Sequence of chain 24.D:
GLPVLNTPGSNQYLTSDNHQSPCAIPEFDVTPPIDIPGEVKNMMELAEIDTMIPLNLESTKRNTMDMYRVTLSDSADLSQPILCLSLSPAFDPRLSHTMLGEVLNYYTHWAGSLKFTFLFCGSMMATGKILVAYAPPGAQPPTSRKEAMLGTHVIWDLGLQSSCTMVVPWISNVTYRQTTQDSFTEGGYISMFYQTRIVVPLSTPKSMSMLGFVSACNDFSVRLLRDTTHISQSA

Binding-site contacts:
Ligand atom O1B contacts residue PHE133 of chain 23.B at 3.9 Å.
Ligand atom C31 contacts residue TYR111 of chain 23.B at 3.7 Å (hydrophobic).
Ligand atom C5B contacts residue ILE193 of chain 23.B at 3.9 Å (hydrophobic).
Ligand atom N2 contacts residue TYR204 of chain 23.B at 3.8 Å.
Ligand atom C6C contacts residue PHE237 of chain 23.B at 3.9 Å (hydrophobic).
Ligand atom C5C contacts residue VAL195 of chain 23.B at 3.8 Å (hydrophobic).
Ligand atom C6C contacts residue VAL198 of chain 23.B at 3.9 Å (hydrophobic).
Ligand atom C2A contacts residue ILE193 of chain 23.B at 3.9 Å (hydrophobic).
Ligand atom C2B contacts residue VAL195 of chain 23.B at 3.9 Å (hydrophobic).
Ligand atom O1B contacts residue ILE109 of chain 23.B at 3.8 Å.
Ligand atom C2C contacts residue PHE237 of chain 23.B at 3.8 Å (hydrophobic).
Ligand atom C5 contacts residue TYR111 of chain 23.B at 3.8 Å (hydrophobic).
Ligand atom C3 contacts residue TYR111 of chain 23.B at 3.2 Å (hydrophobic).
Ligand atom C3B contacts residue TYR158 of chain 23.B at 3.4 Å (hydrophobic).
Ligand atom C4C contacts residue VAL198 of chain 23.B at 3.8 Å (hydrophobic).
Ligand atom N3A contacts residue TYR158 of chain 23.B at 3.7 Å.
Ligand atom O1 contacts residue TYR111 of chain 23.B at 3.5 Å.
Ligand atom O1 contacts residue TYR204 of chain 23.B at 3.6 Å.
Ligand atom N3A contacts residue ALA24 of chain 23.D at 3.9 Å.
Ligand atom C2B contacts residue TYR158 of chain 23.B at 3.5 Å (hydrophobic).
Ligand atom C4 contacts residue PHE237 of chain 23.B at 3.1 Å (hydrophobic).
Ligand atom N2 contacts residue TYR111 of chain 23.B at 3.1 Å.
Ligand atom C31 contacts residue PHE237 of chain 23.B at 3.8 Å (hydrophobic).
Ligand atom C2A contacts residue TYR158 of chain 23.B at 3.9 Å (hydrophobic).
Ligand atom C4A contacts residue SER181 of chain 23.B at 3.8 Å.
Ligand atom O1 contacts residue PHE129 of chain 23.B at 3.8 Å.
Ligand atom C4C contacts residue PHE237 of chain 23.B at 3.6 Å (hydrophobic).
Ligand atom N3A contacts residue PRO180 of chain 23.B at 3.7 Å.
Ligand atom C5A contacts residue ILE182 of chain 23.B at 3.5 Å (hydrophobic).
Ligand atom C7C contacts residue TYR158 of chain 23.B at 3.8 Å (hydrophobic).
Ligand atom C6B contacts residue PHE133 of chain 23.B at 3.5 Å (hydrophobic).
Ligand atom C4A contacts residue ILE182 of chain 23.B at 3.9 Å (hydrophobic).
Ligand atom C5A contacts residue ILE156 of chain 23.B at 3.2 Å (hydrophobic).
Ligand atom C5B contacts residue LEU240 of chain 23.B at 3.5 Å (hydrophobic).
Ligand atom C4A contacts residue PRO180 of chain 23.B at 3.3 Å (hydrophobic).
Ligand atom C3 contacts residue PHE237 of chain 23.B at 3.7 Å (hydrophobic).
Ligand atom C4B contacts residue TYR158 of chain 23.B at 3.8 Å (hydrophobic).
Ligand atom C4B contacts residue ILE193 of chain 23.B at 3.8 Å (hydrophobic).
Ligand atom C4 contacts residue TYR111 of chain 23.B at 3.6 Å (hydrophobic).
Ligand atom O1A contacts residue PHE135 of chain 23.B at 3.8 Å.

Sequence of chain 23.D:
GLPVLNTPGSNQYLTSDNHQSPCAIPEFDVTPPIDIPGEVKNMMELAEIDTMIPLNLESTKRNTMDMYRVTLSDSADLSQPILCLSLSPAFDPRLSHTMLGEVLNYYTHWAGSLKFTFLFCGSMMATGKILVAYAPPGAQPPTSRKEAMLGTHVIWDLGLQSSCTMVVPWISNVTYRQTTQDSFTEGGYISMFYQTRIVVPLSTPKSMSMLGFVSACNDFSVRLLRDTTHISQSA

Sequence of chain 23.B:
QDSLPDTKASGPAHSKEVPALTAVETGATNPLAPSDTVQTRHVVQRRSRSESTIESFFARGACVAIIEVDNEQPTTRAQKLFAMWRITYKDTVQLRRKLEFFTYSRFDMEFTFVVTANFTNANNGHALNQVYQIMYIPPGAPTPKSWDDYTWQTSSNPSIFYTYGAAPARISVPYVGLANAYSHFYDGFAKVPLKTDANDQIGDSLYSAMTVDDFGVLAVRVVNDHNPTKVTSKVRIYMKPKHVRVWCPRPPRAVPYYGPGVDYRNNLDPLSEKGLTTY

The protein below binds the small molecule below.
Small molecule (SMILES): Cc1cc(CCCCCCCOc2ccc(C3=NCCO3)cc2)on1